Sequence of chain 10.G:
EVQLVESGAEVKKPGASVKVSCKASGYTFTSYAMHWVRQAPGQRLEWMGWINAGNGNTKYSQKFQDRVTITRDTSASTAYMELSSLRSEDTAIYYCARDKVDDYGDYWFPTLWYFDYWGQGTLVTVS

This protein binds this small molecule.
Small molecule (SMILES): CC(=O)N[C@@H]1[C@@H](O)[C@H](O)[C@@H](CO)O[C@H]1O

Sequence of chain 10.E:
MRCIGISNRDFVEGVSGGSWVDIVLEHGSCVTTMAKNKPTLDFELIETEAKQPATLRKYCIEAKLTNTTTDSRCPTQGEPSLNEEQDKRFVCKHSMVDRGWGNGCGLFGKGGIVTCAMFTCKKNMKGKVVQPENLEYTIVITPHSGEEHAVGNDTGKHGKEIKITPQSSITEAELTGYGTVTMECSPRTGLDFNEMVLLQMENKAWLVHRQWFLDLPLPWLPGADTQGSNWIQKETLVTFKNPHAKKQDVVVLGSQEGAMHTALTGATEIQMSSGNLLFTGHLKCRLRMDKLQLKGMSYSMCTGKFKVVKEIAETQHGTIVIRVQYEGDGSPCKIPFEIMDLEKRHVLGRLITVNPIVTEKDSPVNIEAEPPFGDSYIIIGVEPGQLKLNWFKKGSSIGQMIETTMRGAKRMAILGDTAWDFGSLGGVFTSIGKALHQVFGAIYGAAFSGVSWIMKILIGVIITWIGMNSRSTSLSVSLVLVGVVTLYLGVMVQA

Binding-site contacts:
Ligand atom C3 contacts residue ASP66 of chain 10.G at 4.3 Å.
Ligand atom C6 contacts residue TYR60 of chain 10.G at 3.8 Å (hydrophobic).
Ligand atom O7 contacts residue ASN67 of chain 10.E at 4.1 Å.
Ligand atom C1 contacts residue ASN67 of chain 10.E at 1.4 Å.
Ligand atom C4 contacts residue ASP66 of chain 10.G at 3.8 Å.
Ligand atom O6 contacts residue GLN65 of chain 10.G at 4.2 Å.
Ligand atom O3 contacts residue ASP66 of chain 10.G at 3.8 Å.
Ligand atom C6 contacts residue ASP66 of chain 10.G at 4.2 Å.
Ligand atom O6 contacts residue ASP66 of chain 10.G at 2.8 Å (salt-bridge).
Ligand atom C4 contacts residue ASN67 of chain 10.E at 4.2 Å.
Ligand atom O7 contacts residue MET118 of chain 10.E at 3.9 Å.
Ligand atom O5 contacts residue ASN67 of chain 10.E at 2.4 Å (h-bond).
Ligand atom O7 contacts residue ARG89 of chain 10.E at 4.0 Å.
Ligand atom O5 contacts residue TYR60 of chain 10.G at 3.5 Å.
Ligand atom N2 contacts residue ASN67 of chain 10.E at 3.1 Å (h-bond).
Ligand atom C5 contacts residue ASN67 of chain 10.E at 3.6 Å.
Ligand atom O3 contacts residue GLN65 of chain 10.G at 3.2 Å.
Ligand atom C1 contacts residue GLN65 of chain 10.G at 3.7 Å.
Ligand atom N2 contacts residue GLN65 of chain 10.G at 4.5 Å.
Ligand atom C8 contacts residue ASN67 of chain 10.E at 3.6 Å.
Ligand atom C6 contacts residue GLN65 of chain 10.G at 4.1 Å.
Ligand atom C5 contacts residue TYR60 of chain 10.G at 4.2 Å (hydrophobic).
Ligand atom C3 contacts residue ASN67 of chain 10.E at 3.8 Å.
Ligand atom O5 contacts residue GLN65 of chain 10.G at 3.9 Å.
Ligand atom C2 contacts residue GLN65 of chain 10.G at 3.4 Å.
Ligand atom C3 contacts residue GLN65 of chain 10.G at 4.1 Å.
Ligand atom O4 contacts residue ASP66 of chain 10.G at 4.2 Å.
Ligand atom C7 contacts residue ASN67 of chain 10.E at 3.6 Å.
Ligand atom O3 contacts residue ASN67 of chain 10.E at 4.4 Å.
Ligand atom C8 contacts residue GLN65 of chain 10.G at 3.5 Å.
Ligand atom C2 contacts residue ASN67 of chain 10.E at 2.5 Å.